This small molecule binds to this protein.
Small molecule (SMILES): CC(=O)N[C@H]1[C@H](O[C@H]2[C@H](O)[C@@H](NC(C)=O)CO[C@@H]2CO)O[C@H](CO)[C@@H](O[C@@H]2O[C@H](CO[C@H]3O[C@H](CO)[C@@H](O)[C@H](O)[C@@H]3O)[C@@H](O)[C@H](O)[C@@H]2O)[C@@H]1O

Binding-site contacts:
Ligand atom C7 contacts residue ASN246 of chain 1.D at 3.5 Å.
Ligand atom O6 contacts residue GLN1 of chain 1.K at 2.9 Å (h-bond).
Ligand atom C6 contacts residue GLY26 of chain 1.K at 4.2 Å.
Ligand atom O6 contacts residue ASN249 of chain 1.D at 3.2 Å (h-bond).
Ligand atom C5 contacts residue ASN249 of chain 1.D at 4.2 Å.
Ligand atom C4 contacts residue GLN1 of chain 1.K at 4.3 Å.
Ligand atom O4 contacts residue HIS3 of chain 1.K at 3.9 Å.
Ligand atom C5 contacts residue ASN246 of chain 1.D at 3.7 Å.
Ligand atom O6 contacts residue GLY26 of chain 1.K at 3.7 Å.
Ligand atom O3 contacts residue TYR25 of chain 1.K at 3.6 Å.
Ligand atom C5 contacts residue GLN1 of chain 1.K at 4.1 Å.
Ligand atom C1 contacts residue GLN1 of chain 1.K at 4.4 Å.
Ligand atom O3 contacts residue HIS3 of chain 1.K at 4.0 Å.
Ligand atom C8 contacts residue TYR25 of chain 1.K at 4.2 Å (hydrophobic).
Ligand atom C3 contacts residue ASN246 of chain 1.D at 3.7 Å.
Ligand atom O5 contacts residue THR248 of chain 1.D at 3.2 Å (h-bond).
Ligand atom O5 contacts residue ASN246 of chain 1.D at 2.4 Å (h-bond).
Ligand atom C1 contacts residue ASN246 of chain 1.D at 1.4 Å.
Ligand atom O7 contacts residue ASN246 of chain 1.D at 3.8 Å.
Ligand atom O7 contacts residue PRO79 of chain 1.K at 3.9 Å.
Ligand atom C1 contacts residue ASN249 of chain 1.D at 4.0 Å.
Ligand atom O3 contacts residue GLY26 of chain 1.K at 3.9 Å.
Ligand atom C3 contacts residue HIS3 of chain 1.K at 3.8 Å.
Ligand atom C5 contacts residue THR248 of chain 1.D at 3.4 Å.
Ligand atom C6 contacts residue THR248 of chain 1.D at 4.2 Å.
Ligand atom C7 contacts residue TYR25 of chain 1.K at 3.5 Å (hydrophobic).
Ligand atom C2 contacts residue ASN246 of chain 1.D at 2.5 Å.
Ligand atom O6 contacts residue THR248 of chain 1.D at 2.8 Å (h-bond).
Ligand atom C6 contacts residue TYR25 of chain 1.K at 4.2 Å (hydrophobic).
Ligand atom N2 contacts residue ASN246 of chain 1.D at 2.9 Å (h-bond).
Ligand atom O5 contacts residue ASN249 of chain 1.D at 3.5 Å (h-bond).
Ligand atom C2 contacts residue TYR25 of chain 1.K at 3.7 Å (hydrophobic).
Ligand atom O7 contacts residue TYR25 of chain 1.K at 3.0 Å.
Ligand atom C4 contacts residue ASN246 of chain 1.D at 4.2 Å.
Ligand atom C6 contacts residue ASN249 of chain 1.D at 4.3 Å.
Ligand atom C6 contacts residue GLN1 of chain 1.K at 2.9 Å.
Ligand atom O5 contacts residue GLY26 of chain 1.K at 3.8 Å.
Ligand atom C1 contacts residue THR248 of chain 1.D at 3.3 Å.
Ligand atom C3 contacts residue TYR25 of chain 1.K at 4.2 Å (hydrophobic).
Ligand atom N2 contacts residue TYR25 of chain 1.K at 3.8 Å.

Sequence of chain 1.K:
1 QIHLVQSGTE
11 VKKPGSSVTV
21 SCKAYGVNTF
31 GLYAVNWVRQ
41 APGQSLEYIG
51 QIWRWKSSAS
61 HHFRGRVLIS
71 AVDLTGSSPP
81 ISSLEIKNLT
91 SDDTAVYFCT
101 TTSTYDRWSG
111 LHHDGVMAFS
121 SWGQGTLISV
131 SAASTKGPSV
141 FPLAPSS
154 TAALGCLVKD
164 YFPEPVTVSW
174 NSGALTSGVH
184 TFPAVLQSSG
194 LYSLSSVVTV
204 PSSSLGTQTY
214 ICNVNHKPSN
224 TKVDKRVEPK

Sequence of chain 1.D:
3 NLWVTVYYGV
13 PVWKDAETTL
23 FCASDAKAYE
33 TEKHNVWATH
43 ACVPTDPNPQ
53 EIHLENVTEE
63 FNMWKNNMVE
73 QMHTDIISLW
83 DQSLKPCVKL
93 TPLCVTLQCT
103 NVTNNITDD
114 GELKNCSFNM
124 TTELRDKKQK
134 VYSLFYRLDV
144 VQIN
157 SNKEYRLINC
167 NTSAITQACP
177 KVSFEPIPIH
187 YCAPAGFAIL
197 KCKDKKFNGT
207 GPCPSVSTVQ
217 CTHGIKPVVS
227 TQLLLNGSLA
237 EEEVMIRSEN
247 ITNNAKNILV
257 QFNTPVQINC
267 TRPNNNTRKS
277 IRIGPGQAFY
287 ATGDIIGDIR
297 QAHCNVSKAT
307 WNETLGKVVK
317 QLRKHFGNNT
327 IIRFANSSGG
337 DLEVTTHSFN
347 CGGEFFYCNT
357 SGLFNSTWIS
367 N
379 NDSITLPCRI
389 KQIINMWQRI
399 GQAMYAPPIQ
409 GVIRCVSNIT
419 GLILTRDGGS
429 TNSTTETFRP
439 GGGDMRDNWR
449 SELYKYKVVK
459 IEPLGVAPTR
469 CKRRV